Binding-site contacts:
Ligand atom O7 contacts residue ASN138 of chain 1.A at 3.9 Å.
Ligand atom C8 contacts residue ASN138 of chain 1.A at 4.2 Å.
Ligand atom N2 contacts residue ASN138 of chain 1.A at 2.9 Å (h-bond).
Ligand atom C1 contacts residue ASN138 of chain 1.A at 1.4 Å.
Ligand atom C4 contacts residue ASN138 of chain 1.A at 4.2 Å.
Ligand atom C2 contacts residue ASN138 of chain 1.A at 2.4 Å.
Ligand atom C5 contacts residue ASN138 of chain 1.A at 3.6 Å.
Ligand atom O5 contacts residue ASN138 of chain 1.A at 2.3 Å (h-bond).
Ligand atom C8 contacts residue ASN191 of chain 1.A at 3.0 Å.
Ligand atom C3 contacts residue ASN138 of chain 1.A at 3.8 Å.
Ligand atom C7 contacts residue ASN191 of chain 1.A at 4.5 Å.
Ligand atom C7 contacts residue ASN138 of chain 1.A at 3.6 Å.
Ligand atom O6 contacts residue LYS151 of chain 1.A at 3.8 Å.

Sequence of chain 1.A:
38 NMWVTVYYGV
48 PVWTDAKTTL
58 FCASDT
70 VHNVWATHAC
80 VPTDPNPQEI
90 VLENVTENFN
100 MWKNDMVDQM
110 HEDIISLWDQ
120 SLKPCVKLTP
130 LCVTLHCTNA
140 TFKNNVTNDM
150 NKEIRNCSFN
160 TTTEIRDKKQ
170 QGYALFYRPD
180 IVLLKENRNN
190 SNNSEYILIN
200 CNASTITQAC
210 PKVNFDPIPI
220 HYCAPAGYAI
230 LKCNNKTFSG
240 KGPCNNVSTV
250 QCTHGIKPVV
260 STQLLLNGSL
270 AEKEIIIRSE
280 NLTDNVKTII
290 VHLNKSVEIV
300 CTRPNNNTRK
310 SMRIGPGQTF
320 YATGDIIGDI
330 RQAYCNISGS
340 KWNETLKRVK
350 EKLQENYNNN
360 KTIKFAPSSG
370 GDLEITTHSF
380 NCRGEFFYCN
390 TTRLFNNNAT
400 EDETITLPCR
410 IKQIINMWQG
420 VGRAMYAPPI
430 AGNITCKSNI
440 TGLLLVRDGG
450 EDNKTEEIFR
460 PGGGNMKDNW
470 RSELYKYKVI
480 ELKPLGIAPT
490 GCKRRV

The protein below binds the small molecule below.
Small molecule (SMILES): CC(=O)N[C@@H]1[C@@H](O)[C@H](O)[C@@H](CO)O[C@H]1O